Sequence of chain 1.B:
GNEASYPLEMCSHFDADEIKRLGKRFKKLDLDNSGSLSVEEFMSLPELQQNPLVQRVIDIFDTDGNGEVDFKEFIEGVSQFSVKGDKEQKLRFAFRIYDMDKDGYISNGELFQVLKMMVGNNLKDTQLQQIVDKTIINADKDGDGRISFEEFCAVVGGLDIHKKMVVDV

Sequence of chain 1.A:
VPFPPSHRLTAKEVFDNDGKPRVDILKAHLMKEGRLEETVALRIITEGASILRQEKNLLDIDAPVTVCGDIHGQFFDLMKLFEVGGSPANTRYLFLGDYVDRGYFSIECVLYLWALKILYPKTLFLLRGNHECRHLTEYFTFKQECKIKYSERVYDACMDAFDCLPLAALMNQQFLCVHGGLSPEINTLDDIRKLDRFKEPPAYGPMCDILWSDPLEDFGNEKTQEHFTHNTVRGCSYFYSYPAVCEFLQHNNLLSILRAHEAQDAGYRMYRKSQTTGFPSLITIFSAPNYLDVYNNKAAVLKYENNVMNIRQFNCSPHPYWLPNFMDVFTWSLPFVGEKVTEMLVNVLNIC

Sequence of chain 1.C:
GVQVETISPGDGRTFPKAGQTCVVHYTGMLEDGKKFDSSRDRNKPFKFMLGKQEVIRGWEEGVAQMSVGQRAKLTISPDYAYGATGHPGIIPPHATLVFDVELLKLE

The protein below binds the small molecule below.
Small molecule (SMILES): C=CC[C@@H]1/C=C(\C)C[C@H](C)C[C@H](OC)[C@H]2O[C@@](O)(C(=O)C(=O)N3CCCC[C@H]3C(=O)O[C@H](/C(C)=C/[C@@H]3CC[C@@H](O)[C@H](OC)C3)[C@H](C)[C@@H](O)CC1=O)[C@H](C)C[C@@H]2OC

Binding-site contacts:
Ligand atom C2 contacts residue TYR82 of chain 1.C at 3.5 Å (hydrophobic).
Ligand atom O10 contacts residue PHE339 of chain 1.A at 3.4 Å.
Ligand atom O9 contacts residue PHE339 of chain 1.A at 3.6 Å.
Ligand atom O8 contacts residue TRP335 of chain 1.A at 3.1 Å (h-bond).
Ligand atom C36 contacts residue ARG42 of chain 1.C at 3.6 Å.
Ligand atom O3 contacts residue TYR82 of chain 1.C at 2.8 Å (h-bond).
Ligand atom O4 contacts residue PHE99 of chain 1.C at 3.6 Å.
Ligand atom C4 contacts residue PHE46 of chain 1.C at 3.3 Å (hydrophobic).
Ligand atom O2 contacts residue ILE56 of chain 1.C at 2.8 Å (h-bond).
Ligand atom O7 contacts residue TRP335 of chain 1.A at 3.0 Å (h-bond).
Ligand atom O5 contacts residue ASP37 of chain 1.C at 3.4 Å (salt-bridge).
Ligand atom C42 contacts residue TYR82 of chain 1.C at 3.2 Å (hydrophobic).
Ligand atom O2 contacts residue VAL55 of chain 1.C at 3.2 Å.
Ligand atom C22 contacts residue PHE339 of chain 1.A at 3.7 Å (hydrophobic).
Ligand atom C43 contacts residue TRP335 of chain 1.A at 3.3 Å (hydrophobic).
Ligand atom O6 contacts residue ASP37 of chain 1.C at 3.0 Å (salt-bridge).
Ligand atom C44 contacts residue ARG42 of chain 1.C at 3.6 Å.
Ligand atom C44 contacts residue TRP335 of chain 1.A at 3.6 Å (hydrophobic).
Ligand atom C8 contacts residue TYR82 of chain 1.C at 3.5 Å (hydrophobic).
Ligand atom O4 contacts residue PHE36 of chain 1.C at 3.6 Å.
Ligand atom C43 contacts residue HIS87 of chain 1.C at 3.5 Å.
Ligand atom C42 contacts residue HIS87 of chain 1.C at 3.6 Å.
Ligand atom C5 contacts residue PHE46 of chain 1.C at 3.7 Å (hydrophobic).
Ligand atom O4 contacts residue ASP37 of chain 1.C at 3.4 Å (salt-bridge).
Ligand atom C30 contacts residue TYR82 of chain 1.C at 3.4 Å (hydrophobic).
Ligand atom O3 contacts residue PHE99 of chain 1.C at 3.4 Å.
Ligand atom C45 contacts residue ALA81 of chain 1.C at 3.4 Å (hydrophobic).
Ligand atom C1 contacts residue TYR82 of chain 1.C at 3.2 Å (hydrophobic).
Ligand atom C41 contacts residue PHE46 of chain 1.C at 3.6 Å (hydrophobic).
Ligand atom C29 contacts residue TYR82 of chain 1.C at 3.5 Å (hydrophobic).
Ligand atom O4 contacts residue TYR26 of chain 1.C at 3.1 Å.
Ligand atom C27 contacts residue TYR82 of chain 1.C at 3.5 Å (hydrophobic).
Ligand atom C40 contacts residue SER336 of chain 1.A at 3.5 Å.
Ligand atom O6 contacts residue PHE36 of chain 1.C at 3.6 Å.
Ligand atom C35 contacts residue ILE91 of chain 1.C at 3.6 Å (hydrophobic).
Ligand atom C10 contacts residue ASP37 of chain 1.C at 3.6 Å.
Ligand atom C3 contacts residue TRP59 of chain 1.C at 3.5 Å (hydrophobic).
Ligand atom C36 contacts residue TYR26 of chain 1.C at 3.5 Å (hydrophobic).
Ligand atom C4 contacts residue VAL55 of chain 1.C at 3.5 Å (hydrophobic).
Ligand atom O1 contacts residue TYR82 of chain 1.C at 3.4 Å (h-bond).